Binding-site contacts:
Ligand atom C contacts residue ASN176 of chain 1.A at 3.3 Å.
Ligand atom C4 contacts residue 4B01 of chain 1.L at 2.0 Å.
Ligand atom N contacts residue ASN176 of chain 1.A at 2.7 Å (h-bond).
Ligand atom C6 contacts residue 4B01 of chain 1.L at 2.4 Å.
Ligand atom C6 contacts residue ILE189 of chain 1.A at 4.2 Å (hydrophobic).
Ligand atom C2 contacts residue HIS175 of chain 1.A at 3.9 Å.
Ligand atom C2 contacts residue 4B01 of chain 1.L at 2.9 Å.
Ligand atom C3 contacts residue 4B01 of chain 1.L at 2.5 Å.
Ligand atom C5 contacts residue LEU60 of chain 1.A at 4.2 Å (hydrophobic).
Ligand atom C1 contacts residue HIS175 of chain 1.A at 3.7 Å.
Ligand atom CL contacts residue 4B01 of chain 1.L at 1.6 Å.
Ligand atom CL1 contacts residue ASN133 of chain 1.A at 3.4 Å.
Ligand atom CL1 contacts residue MET178 of chain 1.A at 3.8 Å.
Ligand atom C4 contacts residue LEU60 of chain 1.A at 3.7 Å (hydrophobic).
Ligand atom C6 contacts residue HIS175 of chain 1.A at 4.2 Å.
Ligand atom C1 contacts residue 4B01 of chain 1.L at 3.8 Å.
Ligand atom CL1 contacts residue HIS175 of chain 1.A at 4.2 Å.
Ligand atom C contacts residue HIS175 of chain 1.A at 4.5 Å.
Ligand atom C7 contacts residue ILE189 of chain 1.A at 3.6 Å (hydrophobic).
Ligand atom C7 contacts residue HIS175 of chain 1.A at 3.2 Å.
Ligand atom C contacts residue 4B01 of chain 1.L at 3.7 Å.
Ligand atom C7 contacts residue 4B01 of chain 1.L at 2.9 Å.
Ligand atom CL1 contacts residue 4B01 of chain 1.L at 2.8 Å.
Ligand atom C1 contacts residue ILE189 of chain 1.A at 4.4 Å (hydrophobic).
Ligand atom C5 contacts residue 4B01 of chain 1.L at 1.9 Å.
Ligand atom C contacts residue ASP190 of chain 1.A at 3.6 Å.
Ligand atom N contacts residue ASP190 of chain 1.A at 2.8 Å (salt-bridge).
Ligand atom C4 contacts residue GLY61 of chain 1.A at 4.3 Å.
Ligand atom C1 contacts residue ASN176 of chain 1.A at 3.7 Å.
Ligand atom C2 contacts residue ILE189 of chain 1.A at 4.2 Å (hydrophobic).
Ligand atom C contacts residue ILE189 of chain 1.A at 4.1 Å (hydrophobic).
Ligand atom CL contacts residue LEU60 of chain 1.A at 3.7 Å.
Ligand atom CL1 contacts residue ILE189 of chain 1.A at 4.4 Å.

The small molecule below binds the protein below.
Small molecule (SMILES): NCCc1ccc(Cl)c(Cl)c1

Sequence of chain 1.A:
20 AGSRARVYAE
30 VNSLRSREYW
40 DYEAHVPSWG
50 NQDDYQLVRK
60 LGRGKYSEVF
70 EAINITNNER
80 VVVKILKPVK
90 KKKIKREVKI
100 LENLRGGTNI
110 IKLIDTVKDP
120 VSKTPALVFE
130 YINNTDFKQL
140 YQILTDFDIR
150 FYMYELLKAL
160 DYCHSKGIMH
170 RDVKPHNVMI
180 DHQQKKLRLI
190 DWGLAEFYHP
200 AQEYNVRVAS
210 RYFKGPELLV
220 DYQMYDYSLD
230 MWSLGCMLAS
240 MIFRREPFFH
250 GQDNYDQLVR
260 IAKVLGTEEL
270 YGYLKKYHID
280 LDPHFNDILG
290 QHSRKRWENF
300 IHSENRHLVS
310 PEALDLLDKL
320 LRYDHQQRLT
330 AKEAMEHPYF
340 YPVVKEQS